Binding-site contacts:
Ligand atom N2 contacts residue ASN119 of chain 1.C at 3.0 Å (h-bond).
Ligand atom C7 contacts residue ASN119 of chain 1.C at 3.4 Å.
Ligand atom C8 contacts residue ASN119 of chain 1.C at 4.5 Å.
Ligand atom O7 contacts residue ASN119 of chain 1.C at 3.5 Å (h-bond).
Ligand atom C4 contacts residue ASN119 of chain 1.C at 4.4 Å.
Ligand atom C2 contacts residue PHE117 of chain 1.C at 4.3 Å (hydrophobic).
Ligand atom C1 contacts residue ASN119 of chain 1.C at 1.5 Å.
Ligand atom C1 contacts residue PHE117 of chain 1.C at 4.1 Å (hydrophobic).
Ligand atom C5 contacts residue ASN119 of chain 1.C at 3.8 Å.
Ligand atom C7 contacts residue PHE117 of chain 1.C at 4.0 Å (hydrophobic).
Ligand atom C3 contacts residue ASN119 of chain 1.C at 3.9 Å.
Ligand atom C8 contacts residue HIS115 of chain 1.C at 3.5 Å.
Ligand atom N2 contacts residue PHE117 of chain 1.C at 3.4 Å.
Ligand atom C8 contacts residue PHE117 of chain 1.C at 3.7 Å (hydrophobic).
Ligand atom O5 contacts residue ASN119 of chain 1.C at 2.5 Å (h-bond).
Ligand atom C2 contacts residue ASN119 of chain 1.C at 2.5 Å.
Ligand atom C3 contacts residue PHE117 of chain 1.C at 4.3 Å (hydrophobic).

Sequence of chain 1.C:
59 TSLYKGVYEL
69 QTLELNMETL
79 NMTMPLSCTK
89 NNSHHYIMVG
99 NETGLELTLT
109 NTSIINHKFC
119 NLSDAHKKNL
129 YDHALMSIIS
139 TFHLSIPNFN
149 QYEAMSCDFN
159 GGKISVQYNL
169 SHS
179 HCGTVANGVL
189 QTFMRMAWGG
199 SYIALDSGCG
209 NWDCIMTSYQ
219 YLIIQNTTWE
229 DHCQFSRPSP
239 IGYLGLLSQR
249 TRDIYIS

The small molecule below binds the protein below.
Small molecule (SMILES): CC(=O)N[C@@H]1[C@@H](O)[C@H](O)[C@@H](CO)O[C@H]1O